A small-molecule ligand and the protein it binds are described below.
Small molecule (SMILES): CO[C@H]1/C=C/C[C@H](C)[C@@H](C)S(=O)(=O)NC(=O)c2ccc3c(c2)N(C[C@@H]2CCO[C@H]21)C[C@@]1(CCCc2cc(Cl)ccc21)CO3

Binding-site contacts:
Ligand atom O15 contacts residue THR463 of chain 1.A at 3.0 Å (h-bond).
Ligand atom CL33 contacts residue GLY468 of chain 1.A at 3.9 Å.
Ligand atom C22 contacts residue PHE451 of chain 1.A at 3.8 Å (hydrophobic).
Ligand atom N17 contacts residue THR463 of chain 1.A at 3.1 Å (h-bond).
Ligand atom C21 contacts residue THR463 of chain 1.A at 3.6 Å.
Ligand atom C34 contacts residue LEU464 of chain 1.A at 3.3 Å (hydrophobic).
Ligand atom C43 contacts residue MET428 of chain 1.A at 3.9 Å (hydrophobic).
Ligand atom C48 contacts residue THR463 of chain 1.A at 3.6 Å.
Ligand atom C30 contacts residue MET447 of chain 1.A at 3.6 Å (hydrophobic).
Ligand atom C32 contacts residue PHE467 of chain 1.A at 3.6 Å (hydrophobic).
Ligand atom C7 contacts residue HIS421 of chain 1.A at 3.8 Å.
Ligand atom C29 contacts residue VAL446 of chain 1.A at 3.7 Å (hydrophobic).
Ligand atom C10 contacts residue THR463 of chain 1.A at 3.4 Å.
Ligand atom CL33 contacts residue LEU487 of chain 1.A at 3.4 Å.
Ligand atom C43 contacts residue PHE425 of chain 1.A at 3.6 Å (hydrophobic).
Ligand atom C27 contacts residue VAL450 of chain 1.A at 3.7 Å (hydrophobic).
Ligand atom C31 contacts residue PHE467 of chain 1.A at 3.6 Å (hydrophobic).
Ligand atom C43 contacts residue ALA424 of chain 1.A at 3.7 Å (hydrophobic).
Ligand atom C31 contacts residue MET447 of chain 1.A at 3.6 Å (hydrophobic).
Ligand atom S14 contacts residue THR463 of chain 1.A at 3.7 Å.
Ligand atom C34 contacts residue PHE467 of chain 1.A at 3.6 Å (hydrophobic).
Ligand atom C10 contacts residue HIS421 of chain 1.A at 3.6 Å.
Ligand atom C21 contacts residue ARG460 of chain 1.A at 3.5 Å.
Ligand atom C8 contacts residue THR463 of chain 1.A at 3.7 Å.
Ligand atom O24 contacts residue LEU464 of chain 1.A at 3.7 Å.
Ligand atom O44 contacts residue ALA424 of chain 1.A at 3.7 Å.
Ligand atom C30 contacts residue PHE467 of chain 1.A at 3.7 Å (hydrophobic).
Ligand atom C20 contacts residue THR463 of chain 1.A at 3.5 Å.
Ligand atom C36 contacts residue MET447 of chain 1.A at 3.8 Å (hydrophobic).
Ligand atom C28 contacts residue VAL446 of chain 1.A at 3.7 Å (hydrophobic).
Ligand atom C22 contacts residue LEU464 of chain 1.A at 3.7 Å (hydrophobic).
Ligand atom N38 contacts residue VAL450 of chain 1.A at 3.8 Å.
Ligand atom C36 contacts residue PHE467 of chain 1.A at 3.7 Å (hydrophobic).
Ligand atom C32 contacts residue MET447 of chain 1.A at 3.8 Å (hydrophobic).
Ligand atom C39 contacts residue VAL450 of chain 1.A at 3.9 Å (hydrophobic).
Ligand atom O16 contacts residue ARG460 of chain 1.A at 3.4 Å.
Ligand atom C22 contacts residue ARG460 of chain 1.A at 3.6 Å.
Ligand atom C35 contacts residue PHE467 of chain 1.A at 3.6 Å (hydrophobic).
Ligand atom C35 contacts residue LEU464 of chain 1.A at 3.7 Å (hydrophobic).
Ligand atom C47 contacts residue VAL450 of chain 1.A at 3.8 Å (hydrophobic).

Sequence of chain 1.A:
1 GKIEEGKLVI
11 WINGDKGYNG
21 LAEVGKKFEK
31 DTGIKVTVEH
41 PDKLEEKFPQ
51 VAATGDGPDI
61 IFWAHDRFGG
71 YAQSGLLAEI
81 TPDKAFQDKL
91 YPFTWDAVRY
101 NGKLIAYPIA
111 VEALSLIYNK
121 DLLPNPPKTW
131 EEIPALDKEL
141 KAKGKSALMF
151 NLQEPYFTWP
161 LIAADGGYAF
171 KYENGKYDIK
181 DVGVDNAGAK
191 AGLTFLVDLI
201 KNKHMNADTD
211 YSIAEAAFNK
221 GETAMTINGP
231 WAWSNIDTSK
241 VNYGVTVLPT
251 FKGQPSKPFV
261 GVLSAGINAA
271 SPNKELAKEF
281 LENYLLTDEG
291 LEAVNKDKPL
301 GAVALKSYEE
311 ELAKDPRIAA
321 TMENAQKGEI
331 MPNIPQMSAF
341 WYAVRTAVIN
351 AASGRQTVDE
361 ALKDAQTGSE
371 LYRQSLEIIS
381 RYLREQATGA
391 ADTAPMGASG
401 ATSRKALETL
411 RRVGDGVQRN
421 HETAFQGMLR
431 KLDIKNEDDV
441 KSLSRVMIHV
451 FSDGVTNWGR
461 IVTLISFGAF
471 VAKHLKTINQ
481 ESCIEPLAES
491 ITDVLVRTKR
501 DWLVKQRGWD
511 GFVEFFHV